This protein binds this small molecule.
Small molecule (SMILES): CC(=O)N[C@@H]1[C@@H](O)[C@H](O)[C@@H](CO)O[C@H]1O

Binding-site contacts:
Ligand atom C7 contacts residue ASN11 of chain 1.C at 3.3 Å.
Ligand atom C1 contacts residue ASN11 of chain 1.C at 1.5 Å.
Ligand atom C4 contacts residue ASN11 of chain 1.C at 4.4 Å.
Ligand atom C8 contacts residue SER12 of chain 1.C at 4.1 Å.
Ligand atom C8 contacts residue ASN11 of chain 1.C at 3.3 Å.
Ligand atom C2 contacts residue ASN11 of chain 1.C at 2.5 Å.
Ligand atom O5 contacts residue ASN11 of chain 1.C at 2.5 Å (h-bond).
Ligand atom C3 contacts residue ASN11 of chain 1.C at 3.9 Å.
Ligand atom C5 contacts residue ASN11 of chain 1.C at 3.8 Å.
Ligand atom N2 contacts residue ASN11 of chain 1.C at 3.0 Å (h-bond).
Ligand atom O7 contacts residue ASN11 of chain 1.C at 3.4 Å (h-bond).

Sequence of chain 1.C:
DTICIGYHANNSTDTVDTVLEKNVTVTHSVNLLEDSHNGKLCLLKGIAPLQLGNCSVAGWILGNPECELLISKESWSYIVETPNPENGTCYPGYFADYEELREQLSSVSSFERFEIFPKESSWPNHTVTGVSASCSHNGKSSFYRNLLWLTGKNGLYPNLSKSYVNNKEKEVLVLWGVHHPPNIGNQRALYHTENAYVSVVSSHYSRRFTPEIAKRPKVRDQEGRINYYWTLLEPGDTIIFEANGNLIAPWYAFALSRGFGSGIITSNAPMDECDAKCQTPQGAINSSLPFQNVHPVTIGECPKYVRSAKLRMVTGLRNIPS